Binding-site contacts:
Ligand atom CAJ contacts residue PHE117 of chain 1.D at 3.6 Å (hydrophobic).
Ligand atom CAM contacts residue SER115 of chain 1.D at 3.7 Å.
Ligand atom CAJ contacts residue NAP1 of chain 1.J at 3.7 Å.
Ligand atom CAM contacts residue PHE117 of chain 1.D at 3.5 Å (hydrophobic).
Ligand atom CAQ contacts residue NAP1 of chain 1.J at 3.4 Å.
Ligand atom CL1 contacts residue SER227 of chain 1.D at 3.0 Å.
Ligand atom NAO contacts residue NAP1 of chain 1.J at 2.4 Å (h-bond).
Ligand atom CAS contacts residue PRO230 of chain 1.D at 4.0 Å (hydrophobic).
Ligand atom CL1 contacts residue LEU228 of chain 1.D at 3.4 Å.
Ligand atom CAT contacts residue PRO230 of chain 1.D at 3.6 Å (hydrophobic).
Ligand atom NAK contacts residue TYR194 of chain 1.D at 2.8 Å (h-bond).
Ligand atom CL1 contacts residue LEU229 of chain 1.D at 3.7 Å.
Ligand atom NAN contacts residue ALA116 of chain 1.D at 4.0 Å.
Ligand atom NAN contacts residue SER115 of chain 1.D at 2.6 Å (h-bond).
Ligand atom OAV contacts residue PRO230 of chain 1.D at 3.8 Å.
Ligand atom NAO contacts residue PHE117 of chain 1.D at 3.6 Å.
Ligand atom NAL contacts residue NAP1 of chain 1.J at 2.9 Å (h-bond).
Ligand atom NAI contacts residue PHE117 of chain 1.D at 3.9 Å.
Ligand atom CAJ contacts residue TYR194 of chain 1.D at 3.6 Å (hydrophobic).
Ligand atom NAL contacts residue TYR194 of chain 1.D at 3.5 Å (h-bond).
Ligand atom CAS contacts residue ARG34 of chain 1.D at 3.7 Å.
Ligand atom OAW contacts residue PRO230 of chain 1.D at 3.0 Å.
Ligand atom CAR contacts residue ARG34 of chain 1.D at 3.4 Å.
Ligand atom NAK contacts residue PHE117 of chain 1.D at 3.7 Å.
Ligand atom CAF contacts residue PHE117 of chain 1.D at 3.8 Å (hydrophobic).
Ligand atom CAA contacts residue NAP1 of chain 1.J at 3.2 Å.
Ligand atom CAY contacts residue PHE117 of chain 1.D at 3.3 Å (hydrophobic).
Ligand atom NAL contacts residue PHE117 of chain 1.D at 3.7 Å.
Ligand atom CL2 contacts residue LEU229 of chain 1.D at 3.5 Å.
Ligand atom NAK contacts residue NAP1 of chain 1.J at 3.5 Å.
Ligand atom CAM contacts residue NAP1 of chain 1.J at 3.3 Å.
Ligand atom CAG contacts residue PHE117 of chain 1.D at 3.3 Å (hydrophobic).
Ligand atom CAP contacts residue NAP1 of chain 1.J at 3.3 Å.
Ligand atom NAU contacts residue PRO230 of chain 1.D at 3.3 Å.
Ligand atom NAN contacts residue PHE117 of chain 1.D at 3.8 Å.
Ligand atom CAR contacts residue NAP1 of chain 1.J at 3.3 Å.
Ligand atom NAN contacts residue NAP1 of chain 1.J at 3.3 Å (h-bond).
Ligand atom NAL contacts residue SER115 of chain 1.D at 3.9 Å.
Ligand atom CAB contacts residue NAP1 of chain 1.J at 3.4 Å.
Ligand atom CL1 contacts residue NAP1 of chain 1.J at 3.1 Å.

Sequence of chain 1.D:
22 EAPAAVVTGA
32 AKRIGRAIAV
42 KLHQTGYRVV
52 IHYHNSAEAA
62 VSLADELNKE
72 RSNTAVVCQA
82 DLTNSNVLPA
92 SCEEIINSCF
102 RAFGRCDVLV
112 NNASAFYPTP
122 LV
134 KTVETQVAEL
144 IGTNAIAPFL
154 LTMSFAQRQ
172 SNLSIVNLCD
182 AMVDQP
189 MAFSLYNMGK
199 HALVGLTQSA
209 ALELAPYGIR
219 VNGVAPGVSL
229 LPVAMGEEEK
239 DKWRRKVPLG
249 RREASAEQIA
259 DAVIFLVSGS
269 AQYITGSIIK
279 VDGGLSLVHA

This protein binds this small molecule.
Small molecule (SMILES): NC1=N[C@@H](c2ccc([N+](=O)[O-])cc2)N(c2ccc(Cl)c(Cl)c2)C(N)=N1